Binding-site contacts:
Ligand atom CAL contacts residue THR47 of chain 1.A at 3.8 Å.
Ligand atom CAF contacts residue VAL118 of chain 1.A at 3.9 Å (hydrophobic).
Ligand atom OAD contacts residue LEU240 of chain 1.A at 3.8 Å.
Ligand atom CAI contacts residue HIS224 of chain 1.A at 3.8 Å.
Ligand atom OAS contacts residue PHE125 of chain 1.A at 3.9 Å.
Ligand atom CAG contacts residue MET121 of chain 1.A at 3.7 Å (hydrophobic).
Ligand atom CAX contacts residue LEU225 of chain 1.A at 3.9 Å (hydrophobic).
Ligand atom CAF contacts residue MET43 of chain 1.A at 4.0 Å (hydrophobic).
Ligand atom OAA contacts residue ILE124 of chain 1.A at 3.6 Å.
Ligand atom CAG contacts residue HIS224 of chain 1.A at 3.4 Å.
Ligand atom OAA contacts residue MET88 of chain 1.A at 3.4 Å.
Ligand atom CAG contacts residue GLY120 of chain 1.A at 3.4 Å.
Ligand atom CAJ contacts residue LEU91 of chain 1.A at 3.8 Å (hydrophobic).
Ligand atom CAM contacts residue LEU225 of chain 1.A at 3.8 Å (hydrophobic).
Ligand atom CAL contacts residue LEU225 of chain 1.A at 3.7 Å (hydrophobic).
Ligand atom OAS contacts residue PHE104 of chain 1.A at 3.9 Å.
Ligand atom CAJ contacts residue LEU87 of chain 1.A at 3.2 Å (hydrophobic).
Ligand atom OAB contacts residue ILE124 of chain 1.A at 3.4 Å.
Ligand atom CAM contacts residue ALA50 of chain 1.A at 3.8 Å (hydrophobic).
Ligand atom CBB contacts residue PHE104 of chain 1.A at 3.5 Å (hydrophobic).
Ligand atom CAP contacts residue LEU46 of chain 1.A at 3.5 Å (hydrophobic).
Ligand atom CAE contacts residue HIS224 of chain 1.A at 3.6 Å.
Ligand atom CAW contacts residue ARG94 of chain 1.A at 4.0 Å.
Ligand atom CAZ contacts residue PHE104 of chain 1.A at 3.8 Å (hydrophobic).
Ligand atom CAU contacts residue PHE104 of chain 1.A at 3.7 Å (hydrophobic).
Ligand atom OAC contacts residue ARG94 of chain 1.A at 3.3 Å (salt-bridge).
Ligand atom CAW contacts residue GLU53 of chain 1.A at 3.4 Å.
Ligand atom CAN contacts residue LEU91 of chain 1.A at 3.9 Å (hydrophobic).
Ligand atom OAD contacts residue THR47 of chain 1.A at 3.7 Å.
Ligand atom CAK contacts residue GLU53 of chain 1.A at 3.2 Å.
Ligand atom OAB contacts residue MET121 of chain 1.A at 3.8 Å.
Ligand atom CAI contacts residue ILE124 of chain 1.A at 3.8 Å (hydrophobic).
Ligand atom CAH contacts residue LEU225 of chain 1.A at 3.6 Å (hydrophobic).
Ligand atom OAC contacts residue LEU87 of chain 1.A at 3.5 Å (h-bond).
Ligand atom CAR contacts residue LEU128 of chain 1.A at 3.9 Å (hydrophobic).
Ligand atom CAE contacts residue GLU119 of chain 1.A at 3.8 Å.
Ligand atom CAW contacts residue LEU87 of chain 1.A at 3.6 Å (hydrophobic).
Ligand atom OAC contacts residue GLU53 of chain 1.A at 2.6 Å (salt-bridge).
Ligand atom OAS contacts residue LEU46 of chain 1.A at 3.8 Å.
Ligand atom OAA contacts residue GLY221 of chain 1.A at 3.2 Å.

Sequence of chain 1.A:
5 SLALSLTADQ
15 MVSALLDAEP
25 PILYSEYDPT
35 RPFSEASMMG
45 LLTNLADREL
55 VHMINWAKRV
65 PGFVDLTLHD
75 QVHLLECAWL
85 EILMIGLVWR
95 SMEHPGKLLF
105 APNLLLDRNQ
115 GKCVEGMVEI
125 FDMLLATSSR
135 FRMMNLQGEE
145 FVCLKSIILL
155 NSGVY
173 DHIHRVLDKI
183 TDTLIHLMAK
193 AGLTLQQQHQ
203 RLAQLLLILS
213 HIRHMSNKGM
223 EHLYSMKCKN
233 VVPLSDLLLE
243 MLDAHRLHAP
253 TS

This small molecule binds to this protein.
Small molecule (SMILES): O=S(=O)(OC1C=CCC=C1)[C@@H]1C[C@@H]2O[C@H]1C(c1ccc(O)cc1)=C2c1ccc(O)cc1